The small molecule below binds the protein below.
Small molecule (SMILES): CC(=O)N[C@H]1[C@H](O[C@H]2[C@H](O[C@H]3O[C@@H](C)[C@@H](O)[C@@H](O)[C@@H]3O)[C@@H](NC(C)=O)CO[C@@H]2CO[C@@H]2O[C@@H](C)[C@@H](O)[C@@H](O)[C@@H]2O)O[C@H](CO)[C@@H](O)[C@@H]1O

Binding-site contacts:
Ligand atom C1 contacts residue ASN191 of chain 2.F at 1.4 Å.
Ligand atom C1 contacts residue THR193 of chain 2.F at 4.0 Å.
Ligand atom C3 contacts residue ASN191 of chain 2.F at 3.7 Å.
Ligand atom O5 contacts residue THR193 of chain 2.F at 3.9 Å.
Ligand atom C4 contacts residue ASN191 of chain 2.F at 4.2 Å.
Ligand atom C5 contacts residue THR193 of chain 2.F at 3.8 Å.
Ligand atom O5 contacts residue ASN191 of chain 2.F at 2.4 Å (h-bond).
Ligand atom C7 contacts residue ASN191 of chain 2.F at 3.4 Å.
Ligand atom C5 contacts residue ASN191 of chain 2.F at 3.7 Å.
Ligand atom O4 contacts residue ILE235 of chain 2.F at 2.7 Å (h-bond).
Ligand atom C8 contacts residue ASN191 of chain 2.F at 4.4 Å.
Ligand atom C2 contacts residue ASN191 of chain 2.F at 2.3 Å.
Ligand atom C3 contacts residue ILE235 of chain 2.F at 4.0 Å (hydrophobic).
Ligand atom C6 contacts residue ASN191 of chain 2.F at 3.6 Å.
Ligand atom C6 contacts residue THR193 of chain 2.F at 3.6 Å.
Ligand atom C6 contacts residue ILE195 of chain 2.F at 3.9 Å (hydrophobic).
Ligand atom C6 contacts residue THR193 of chain 2.F at 4.2 Å.
Ligand atom O7 contacts residue ASN191 of chain 2.F at 3.7 Å.
Ligand atom C6 contacts residue ILE235 of chain 2.F at 4.1 Å (hydrophobic).
Ligand atom C4 contacts residue ILE235 of chain 2.F at 3.5 Å (hydrophobic).
Ligand atom C5 contacts residue ASN191 of chain 2.F at 4.1 Å.
Ligand atom O3 contacts residue ILE235 of chain 2.F at 3.4 Å (h-bond).
Ligand atom C6 contacts residue THR192 of chain 2.F at 4.0 Å.
Ligand atom C5 contacts residue THR193 of chain 2.F at 4.5 Å.
Ligand atom C8 contacts residue THR193 of chain 2.F at 4.2 Å.
Ligand atom N2 contacts residue ASN191 of chain 2.F at 2.8 Å (h-bond).
Ligand atom O5 contacts residue THR193 of chain 2.F at 4.1 Å.
Ligand atom O4 contacts residue VAL236 of chain 2.F at 4.4 Å.

Sequence of chain 2.F:
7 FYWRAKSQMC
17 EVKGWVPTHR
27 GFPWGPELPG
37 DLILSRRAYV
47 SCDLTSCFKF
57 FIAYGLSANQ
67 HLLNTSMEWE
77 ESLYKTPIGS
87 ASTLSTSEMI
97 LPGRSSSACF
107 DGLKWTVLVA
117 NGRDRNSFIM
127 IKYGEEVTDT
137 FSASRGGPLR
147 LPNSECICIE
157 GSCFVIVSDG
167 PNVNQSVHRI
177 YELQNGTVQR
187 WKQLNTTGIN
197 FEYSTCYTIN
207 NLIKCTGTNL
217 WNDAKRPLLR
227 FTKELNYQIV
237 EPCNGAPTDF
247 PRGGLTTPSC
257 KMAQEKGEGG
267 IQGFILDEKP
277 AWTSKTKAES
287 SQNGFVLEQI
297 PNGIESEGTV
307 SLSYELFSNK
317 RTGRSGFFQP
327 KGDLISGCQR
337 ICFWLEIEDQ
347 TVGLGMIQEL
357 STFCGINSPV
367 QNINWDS